A protein and the small-molecule ligand that binds it are described below.
Small molecule (SMILES): CC(=O)N[C@@H]1[C@@H](O)[C@H](O)[C@@H](CO)O[C@H]1O

Binding-site contacts:
Ligand atom C7 contacts residue ASN100 of chain 1.M at 2.9 Å.
Ligand atom C2 contacts residue SER102 of chain 1.M at 3.7 Å.
Ligand atom C8 contacts residue SER101 of chain 1.M at 4.2 Å.
Ligand atom O7 contacts residue SER102 of chain 1.M at 3.7 Å.
Ligand atom O3 contacts residue SER102 of chain 1.M at 2.9 Å (h-bond).
Ligand atom C7 contacts residue SER102 of chain 1.M at 3.1 Å.
Ligand atom C8 contacts residue SER102 of chain 1.M at 3.3 Å.
Ligand atom N2 contacts residue SER102 of chain 1.M at 2.9 Å (h-bond).
Ligand atom C8 contacts residue ASN100 of chain 1.M at 3.3 Å.
Ligand atom C3 contacts residue SER102 of chain 1.M at 3.7 Å.
Ligand atom C7 contacts residue TRP103 of chain 1.M at 4.1 Å (hydrophobic).
Ligand atom C1 contacts residue ASN100 of chain 1.M at 1.5 Å.
Ligand atom C2 contacts residue ASN100 of chain 1.M at 2.5 Å.
Ligand atom N2 contacts residue ASN100 of chain 1.M at 2.8 Å (h-bond).
Ligand atom C4 contacts residue ASN100 of chain 1.M at 4.3 Å.
Ligand atom O7 contacts residue TRP103 of chain 1.M at 3.8 Å.
Ligand atom C3 contacts residue ASN100 of chain 1.M at 3.9 Å.
Ligand atom C5 contacts residue ASN100 of chain 1.M at 3.7 Å.
Ligand atom C8 contacts residue TRP103 of chain 1.M at 3.2 Å (hydrophobic).
Ligand atom O5 contacts residue ASN100 of chain 1.M at 2.4 Å (h-bond).
Ligand atom O7 contacts residue ASN100 of chain 1.M at 3.2 Å (h-bond).

Sequence of chain 1.M:
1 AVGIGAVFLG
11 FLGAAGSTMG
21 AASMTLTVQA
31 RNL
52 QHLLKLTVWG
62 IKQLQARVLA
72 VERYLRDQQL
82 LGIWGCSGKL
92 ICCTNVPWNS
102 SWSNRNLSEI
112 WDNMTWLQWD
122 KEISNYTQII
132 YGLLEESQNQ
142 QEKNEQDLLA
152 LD